Sequence of chain 1.A:
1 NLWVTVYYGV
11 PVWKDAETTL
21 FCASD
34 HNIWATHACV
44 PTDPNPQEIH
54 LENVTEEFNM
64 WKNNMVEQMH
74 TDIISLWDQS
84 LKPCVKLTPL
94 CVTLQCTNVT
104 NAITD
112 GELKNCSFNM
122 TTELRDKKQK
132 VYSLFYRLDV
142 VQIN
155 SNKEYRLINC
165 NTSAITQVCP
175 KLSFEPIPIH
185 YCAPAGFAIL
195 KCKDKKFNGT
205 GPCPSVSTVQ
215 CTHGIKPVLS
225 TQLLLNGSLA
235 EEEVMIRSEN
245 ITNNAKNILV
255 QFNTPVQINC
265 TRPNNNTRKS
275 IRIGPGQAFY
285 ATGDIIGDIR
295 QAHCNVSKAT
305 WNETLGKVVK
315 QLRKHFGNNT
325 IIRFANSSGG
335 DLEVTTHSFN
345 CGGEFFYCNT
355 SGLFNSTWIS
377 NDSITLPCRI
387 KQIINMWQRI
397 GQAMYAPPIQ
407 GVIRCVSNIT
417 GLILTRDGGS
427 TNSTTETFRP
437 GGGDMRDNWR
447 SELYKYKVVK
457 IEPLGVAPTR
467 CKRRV

Sequence of chain 1.E:
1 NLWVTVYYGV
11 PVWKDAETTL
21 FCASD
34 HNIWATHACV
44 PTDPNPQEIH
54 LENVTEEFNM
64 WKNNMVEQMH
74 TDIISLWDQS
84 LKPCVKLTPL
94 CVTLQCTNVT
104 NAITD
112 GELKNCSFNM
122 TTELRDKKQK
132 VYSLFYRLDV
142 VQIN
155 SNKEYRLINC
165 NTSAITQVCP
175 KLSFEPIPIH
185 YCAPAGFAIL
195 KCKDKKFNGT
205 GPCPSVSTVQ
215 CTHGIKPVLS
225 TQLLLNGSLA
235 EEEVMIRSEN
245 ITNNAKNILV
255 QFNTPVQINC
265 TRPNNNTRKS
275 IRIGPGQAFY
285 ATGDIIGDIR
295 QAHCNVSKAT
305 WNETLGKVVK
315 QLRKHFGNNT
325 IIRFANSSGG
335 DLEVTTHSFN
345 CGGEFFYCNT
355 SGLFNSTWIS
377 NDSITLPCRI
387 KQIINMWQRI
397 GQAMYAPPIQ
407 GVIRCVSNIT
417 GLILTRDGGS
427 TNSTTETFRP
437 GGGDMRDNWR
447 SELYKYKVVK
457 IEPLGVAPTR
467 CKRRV

This protein binds this small molecule.
Small molecule (SMILES): CC(=O)N[C@H]1[C@H](O[C@H]2[C@H](O)[C@@H](NC(C)=O)CO[C@@H]2CO)O[C@H](CO)[C@@H](O)[C@@H]1O

Binding-site contacts:
Ligand atom C8 contacts residue TYR75 of chain 1.G at 4.4 Å (hydrophobic).
Ligand atom C4 contacts residue ASN165 of chain 1.E at 4.1 Å.
Ligand atom O5 contacts residue ARG160 of chain 1.E at 2.9 Å (salt-bridge).
Ligand atom N2 contacts residue THR166 of chain 1.E at 4.0 Å.
Ligand atom C1 contacts residue ARG160 of chain 1.E at 3.6 Å.
Ligand atom C6 contacts residue ARG160 of chain 1.E at 3.6 Å.
Ligand atom C7 contacts residue ASN165 of chain 1.E at 3.7 Å.
Ligand atom O5 contacts residue ASN165 of chain 1.E at 2.3 Å (h-bond).
Ligand atom O6 contacts residue VAL142 of chain 1.E at 3.7 Å.
Ligand atom N2 contacts residue ASN165 of chain 1.E at 2.8 Å (h-bond).
Ligand atom C8 contacts residue THR166 of chain 1.E at 3.9 Å.
Ligand atom C5 contacts residue ARG160 of chain 1.E at 3.6 Å.
Ligand atom C2 contacts residue ASN165 of chain 1.E at 2.3 Å.
Ligand atom O7 contacts residue ARG276 of chain 1.A at 4.1 Å.
Ligand atom C8 contacts residue ARG276 of chain 1.A at 3.8 Å.
Ligand atom C7 contacts residue THR166 of chain 1.E at 4.5 Å.
Ligand atom C7 contacts residue ARG276 of chain 1.A at 4.1 Å.
Ligand atom C6 contacts residue VAL142 of chain 1.E at 3.9 Å (hydrophobic).
Ligand atom O7 contacts residue ASN165 of chain 1.E at 4.1 Å.
Ligand atom C3 contacts residue ASN165 of chain 1.E at 3.7 Å.
Ligand atom C1 contacts residue ASN165 of chain 1.E at 1.4 Å.
Ligand atom C5 contacts residue ASN165 of chain 1.E at 3.6 Å.

Sequence of chain 1.G:
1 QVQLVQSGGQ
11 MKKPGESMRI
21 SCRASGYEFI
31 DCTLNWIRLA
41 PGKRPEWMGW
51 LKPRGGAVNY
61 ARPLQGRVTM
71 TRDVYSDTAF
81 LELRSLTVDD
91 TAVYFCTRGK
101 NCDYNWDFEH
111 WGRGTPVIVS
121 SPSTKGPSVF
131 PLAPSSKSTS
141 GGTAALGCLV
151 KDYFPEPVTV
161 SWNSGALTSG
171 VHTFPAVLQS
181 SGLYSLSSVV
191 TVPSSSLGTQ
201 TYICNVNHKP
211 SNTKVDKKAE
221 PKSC